This small molecule binds to this protein.
Small molecule (SMILES): CC1(C)[C@@H]2CC[C@@]1(C)C(=O)C2

Binding-site contacts:
Ligand atom C3 contacts residue THR101 of chain 1.B at 3.8 Å.
Ligand atom C1 contacts residue VAL247 of chain 1.B at 4.4 Å (hydrophobic).
Ligand atom C6 contacts residue GLY248 of chain 1.B at 4.2 Å.
Ligand atom C9 contacts residue HEM1 of chain 1.J at 3.9 Å.
Ligand atom O contacts residue TYR96 of chain 1.B at 2.6 Å (h-bond).
Ligand atom C10 contacts residue PHE87 of chain 1.B at 4.0 Å (hydrophobic).
Ligand atom C5 contacts residue HEM1 of chain 1.J at 3.6 Å.
Ligand atom C2 contacts residue TYR96 of chain 1.B at 3.5 Å (hydrophobic).
Ligand atom C10 contacts residue VAL396 of chain 1.B at 4.2 Å (hydrophobic).
Ligand atom O contacts residue LEU244 of chain 1.B at 3.7 Å.
Ligand atom C9 contacts residue THR252 of chain 1.B at 4.4 Å.
Ligand atom C6 contacts residue LEU244 of chain 1.B at 4.0 Å (hydrophobic).
Ligand atom O contacts residue PHE87 of chain 1.B at 3.3 Å.
Ligand atom C3 contacts residue LEU244 of chain 1.B at 4.0 Å (hydrophobic).
Ligand atom C8 contacts residue HEM1 of chain 1.J at 4.0 Å.
Ligand atom C10 contacts residue ILE395 of chain 1.B at 4.4 Å (hydrophobic).
Ligand atom C3 contacts residue HEM1 of chain 1.J at 4.2 Å.
Ligand atom C2 contacts residue PHE87 of chain 1.B at 4.2 Å (hydrophobic).
Ligand atom C8 contacts residue ASP297 of chain 1.B at 3.7 Å.
Ligand atom C3 contacts residue TYR96 of chain 1.B at 3.7 Å (hydrophobic).
Ligand atom C4 contacts residue HEM1 of chain 1.J at 3.6 Å.
Ligand atom C8 contacts residue ILE395 of chain 1.B at 4.3 Å (hydrophobic).
Ligand atom C2 contacts residue LEU244 of chain 1.B at 3.8 Å (hydrophobic).
Ligand atom C10 contacts residue THR185 of chain 1.B at 4.2 Å.
Ligand atom C9 contacts residue VAL295 of chain 1.B at 3.9 Å (hydrophobic).
Ligand atom C5 contacts residue LEU244 of chain 1.B at 4.0 Å (hydrophobic).
Ligand atom C8 contacts residue VAL295 of chain 1.B at 3.7 Å (hydrophobic).
Ligand atom C7 contacts residue VAL295 of chain 1.B at 4.5 Å (hydrophobic).
Ligand atom C6 contacts residue VAL247 of chain 1.B at 4.1 Å (hydrophobic).
Ligand atom C10 contacts residue VAL247 of chain 1.B at 3.7 Å (hydrophobic).
Ligand atom C9 contacts residue VAL396 of chain 1.B at 4.4 Å (hydrophobic).

Sequence of chain 1.B:
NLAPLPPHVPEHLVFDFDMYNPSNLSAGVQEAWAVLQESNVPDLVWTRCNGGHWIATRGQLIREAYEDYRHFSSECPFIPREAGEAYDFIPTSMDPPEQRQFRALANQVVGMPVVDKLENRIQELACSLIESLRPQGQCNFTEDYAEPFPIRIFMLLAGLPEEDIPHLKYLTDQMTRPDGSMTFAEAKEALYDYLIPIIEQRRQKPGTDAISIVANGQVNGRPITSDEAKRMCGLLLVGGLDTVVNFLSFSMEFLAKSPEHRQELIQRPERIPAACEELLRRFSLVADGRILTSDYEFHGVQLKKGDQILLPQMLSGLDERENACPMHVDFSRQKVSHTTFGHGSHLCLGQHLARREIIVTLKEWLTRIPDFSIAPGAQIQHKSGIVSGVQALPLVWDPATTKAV